Binding-site contacts:
Ligand atom C15 contacts residue ASN235 of chain 1.F at 3.6 Å.
Ligand atom C12 contacts residue ASP269 of chain 1.F at 3.6 Å.
Ligand atom N4 contacts residue ASP168 of chain 1.F at 3.9 Å.
Ligand atom O13 contacts residue PHE167 of chain 1.F at 3.8 Å.
Ligand atom O14 contacts residue GLU239 of chain 1.F at 2.8 Å (salt-bridge).
Ligand atom C11 contacts residue ASP269 of chain 1.F at 3.3 Å.
Ligand atom O7 contacts residue ASP199 of chain 1.F at 2.8 Å (salt-bridge).
Ligand atom O5 contacts residue ASP166 of chain 1.F at 3.9 Å.
Ligand atom C15 contacts residue GLU239 of chain 1.F at 4.0 Å.
Ligand atom O11 contacts residue ASP168 of chain 1.F at 3.4 Å (salt-bridge).
Ligand atom N3 contacts residue ASP166 of chain 1.F at 2.9 Å (salt-bridge).
Ligand atom O14 contacts residue ASN235 of chain 1.F at 3.0 Å (h-bond).
Ligand atom N4 contacts residue GLU239 of chain 1.F at 3.5 Å (salt-bridge).
Ligand atom N3 contacts residue PHE167 of chain 1.F at 3.8 Å.
Ligand atom N1 contacts residue PHE272 of chain 1.F at 3.0 Å (h-bond).
Ligand atom O13 contacts residue ASP168 of chain 1.F at 2.9 Å (salt-bridge).
Ligand atom C15 contacts residue ASP168 of chain 1.F at 3.5 Å.
Ligand atom O8 contacts residue PHE272 of chain 1.F at 3.8 Å.
Ligand atom C12 contacts residue GLU270 of chain 1.F at 3.4 Å.
Ligand atom C7 contacts residue GLU270 of chain 1.F at 3.5 Å.
Ligand atom C9 contacts residue ASP166 of chain 1.F at 3.7 Å.
Ligand atom C3 contacts residue ASP199 of chain 1.F at 3.6 Å.
Ligand atom O11 contacts residue ASN235 of chain 1.F at 3.9 Å.
Ligand atom N3 contacts residue GLU270 of chain 1.F at 2.6 Å (salt-bridge).
Ligand atom C7 contacts residue ASP168 of chain 1.F at 3.7 Å.
Ligand atom C6 contacts residue PHE272 of chain 1.F at 3.2 Å (hydrophobic).
Ligand atom N3 contacts residue ASP168 of chain 1.F at 2.8 Å (salt-bridge).
Ligand atom C10 contacts residue ASP166 of chain 1.F at 3.4 Å.
Ligand atom N2 contacts residue PHE272 of chain 1.F at 2.8 Å (h-bond).
Ligand atom C16 contacts residue GLU239 of chain 1.F at 3.2 Å.
Ligand atom C7 contacts residue ASP166 of chain 1.F at 3.6 Å.
Ligand atom C8 contacts residue ASP166 of chain 1.F at 3.5 Å.
Ligand atom O10 contacts residue ASP166 of chain 1.F at 3.6 Å (salt-bridge).
Ligand atom O14 contacts residue CYS236 of chain 1.F at 3.5 Å.
Ligand atom N4 contacts residue ASN235 of chain 1.F at 3.9 Å.
Ligand atom C12 contacts residue ASP166 of chain 1.F at 3.9 Å.
Ligand atom C14 contacts residue ASP168 of chain 1.F at 3.6 Å.
Ligand atom C5 contacts residue PHE272 of chain 1.F at 3.6 Å (hydrophobic).
Ligand atom C18 contacts residue GLU239 of chain 1.F at 3.4 Å.
Ligand atom N2 contacts residue ASP269 of chain 1.F at 2.9 Å (salt-bridge).

The small molecule below binds the protein below.
Small molecule (SMILES): NC[C@H]1O[C@H](O[C@H]2[C@H](O)[C@@H](O[C@H]3O[C@H](CO)[C@@H](O)[C@H](N)[C@H]3O)[C@H](N)C[C@@H]2N)[C@H](O)[C@@H](O)[C@@H]1O

Sequence of chain 1.F:
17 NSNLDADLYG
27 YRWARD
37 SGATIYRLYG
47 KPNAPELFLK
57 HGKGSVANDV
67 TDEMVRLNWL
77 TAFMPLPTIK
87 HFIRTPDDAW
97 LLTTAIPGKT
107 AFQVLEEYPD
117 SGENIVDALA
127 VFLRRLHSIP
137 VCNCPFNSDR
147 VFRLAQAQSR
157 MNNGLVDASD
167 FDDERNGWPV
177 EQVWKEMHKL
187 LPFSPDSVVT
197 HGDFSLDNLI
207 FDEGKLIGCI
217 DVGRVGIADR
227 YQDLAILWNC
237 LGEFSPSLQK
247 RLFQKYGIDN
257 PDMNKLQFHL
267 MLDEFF